Sequence of chain 1.A:
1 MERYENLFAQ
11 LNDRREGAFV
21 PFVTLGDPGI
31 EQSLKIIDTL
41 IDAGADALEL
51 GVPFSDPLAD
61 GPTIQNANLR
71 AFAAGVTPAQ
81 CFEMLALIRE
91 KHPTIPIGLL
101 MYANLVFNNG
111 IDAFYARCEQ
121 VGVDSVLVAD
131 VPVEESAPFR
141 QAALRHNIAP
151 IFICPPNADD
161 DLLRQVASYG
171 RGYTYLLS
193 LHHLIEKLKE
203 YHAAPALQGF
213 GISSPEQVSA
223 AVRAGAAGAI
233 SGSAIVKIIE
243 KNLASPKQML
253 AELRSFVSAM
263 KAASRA

Binding-site contacts:
Ligand atom OP2 contacts residue SER235 of chain 1.A at 3.2 Å (h-bond).
Ligand atom CE2 contacts residue LEU100 of chain 1.A at 3.8 Å (hydrophobic).
Ligand atom C1 contacts residue GLY234 of chain 1.A at 3.9 Å.
Ligand atom P contacts residue SER235 of chain 1.A at 3.5 Å.
Ligand atom P contacts residue GLY213 of chain 1.A at 3.9 Å.
Ligand atom C2 contacts residue TYR175 of chain 1.A at 3.6 Å (hydrophobic).
Ligand atom NE1 contacts residue LEU100 of chain 1.A at 3.8 Å.
Ligand atom C3 contacts residue TYR175 of chain 1.A at 3.8 Å (hydrophobic).
Ligand atom CD2 contacts residue LEU100 of chain 1.A at 3.9 Å (hydrophobic).
Ligand atom CE2 contacts residue ASP60 of chain 1.A at 3.9 Å.
Ligand atom CD1 contacts residue LEU100 of chain 1.A at 4.1 Å (hydrophobic).
Ligand atom OP3 contacts residue PHE212 of chain 1.A at 3.5 Å.
Ligand atom OP3 contacts residue GLY213 of chain 1.A at 2.7 Å (h-bond).
Ligand atom CZ2 contacts residue LEU100 of chain 1.A at 3.9 Å (hydrophobic).
Ligand atom NE1 contacts residue ASP60 of chain 1.A at 3.2 Å (salt-bridge).
Ligand atom CZ2 contacts residue ALA59 of chain 1.A at 3.9 Å (hydrophobic).
Ligand atom CE3 contacts residue LEU100 of chain 1.A at 4.0 Å (hydrophobic).
Ligand atom OP3 contacts residue SER235 of chain 1.A at 4.2 Å.
Ligand atom P contacts residue PHE212 of chain 1.A at 4.2 Å.
Ligand atom CZ3 contacts residue ILE153 of chain 1.A at 3.6 Å (hydrophobic).
Ligand atom O3 contacts residue ILE232 of chain 1.A at 4.1 Å.
Ligand atom OP4 contacts residue TYR175 of chain 1.A at 3.9 Å.
Ligand atom CZ2 contacts residue ASP60 of chain 1.A at 3.9 Å.
Ligand atom OP4 contacts residue PHE212 of chain 1.A at 3.6 Å (h-bond).
Ligand atom OP2 contacts residue GLY234 of chain 1.A at 2.8 Å (h-bond).
Ligand atom C3 contacts residue PHE22 of chain 1.A at 3.9 Å (hydrophobic).
Ligand atom CZ2 contacts residue ALA129 of chain 1.A at 3.8 Å (hydrophobic).
Ligand atom P contacts residue GLY234 of chain 1.A at 3.9 Å.
Ligand atom C1 contacts residue TYR175 of chain 1.A at 3.4 Å (hydrophobic).
Ligand atom OP1 contacts residue GLY234 of chain 1.A at 3.6 Å.
Ligand atom CH2 contacts residue ALA129 of chain 1.A at 3.6 Å (hydrophobic).
Ligand atom CZ2 contacts residue TYR102 of chain 1.A at 4.0 Å (hydrophobic).
Ligand atom OP2 contacts residue GLY213 of chain 1.A at 4.0 Å.
Ligand atom OP2 contacts residue SER233 of chain 1.A at 3.7 Å.
Ligand atom O3 contacts residue TYR175 of chain 1.A at 2.8 Å (h-bond).
Ligand atom CE3 contacts residue TYR175 of chain 1.A at 3.6 Å (hydrophobic).
Ligand atom CH2 contacts residue ALA59 of chain 1.A at 4.0 Å (hydrophobic).
Ligand atom OP1 contacts residue SER235 of chain 1.A at 2.7 Å (h-bond).
Ligand atom O2 contacts residue ILE64 of chain 1.A at 3.9 Å.
Ligand atom CD1 contacts residue PHE22 of chain 1.A at 3.8 Å (hydrophobic).

The protein below binds the small molecule below.
Small molecule (SMILES): O=P(O)(O)OC[C@@H](O)[C@@H](O)c1c[nH]c2ccccc12